Binding-site contacts:
Ligand atom C3 contacts residue ASN200 of chain 1.A at 3.8 Å.
Ligand atom O6 contacts residue ARG199 of chain 1.A at 3.8 Å.
Ligand atom C2 contacts residue ASN200 of chain 1.A at 2.5 Å.
Ligand atom O3 contacts residue ALA175 of chain 1.A at 4.0 Å.
Ligand atom O7 contacts residue ASN200 of chain 1.A at 4.4 Å.
Ligand atom C5 contacts residue ASN200 of chain 1.A at 3.6 Å.
Ligand atom C5 contacts residue ALA175 of chain 1.A at 4.3 Å (hydrophobic).
Ligand atom C1 contacts residue ASN200 of chain 1.A at 1.5 Å.
Ligand atom N2 contacts residue ALA175 of chain 1.A at 4.3 Å.
Ligand atom C4 contacts residue ALA175 of chain 1.A at 4.2 Å (hydrophobic).
Ligand atom C3 contacts residue ALA175 of chain 1.A at 4.0 Å (hydrophobic).
Ligand atom O4 contacts residue ALA175 of chain 1.A at 3.6 Å.
Ligand atom C4 contacts residue ASN200 of chain 1.A at 4.2 Å.
Ligand atom N2 contacts residue ASN200 of chain 1.A at 3.1 Å (h-bond).
Ligand atom C7 contacts residue ASN200 of chain 1.A at 4.0 Å.
Ligand atom C1 contacts residue ARG199 of chain 1.A at 4.2 Å.
Ligand atom O5 contacts residue ARG199 of chain 1.A at 3.5 Å (salt-bridge).
Ligand atom O5 contacts residue ASN200 of chain 1.A at 2.3 Å (h-bond).

Sequence of chain 1.A:
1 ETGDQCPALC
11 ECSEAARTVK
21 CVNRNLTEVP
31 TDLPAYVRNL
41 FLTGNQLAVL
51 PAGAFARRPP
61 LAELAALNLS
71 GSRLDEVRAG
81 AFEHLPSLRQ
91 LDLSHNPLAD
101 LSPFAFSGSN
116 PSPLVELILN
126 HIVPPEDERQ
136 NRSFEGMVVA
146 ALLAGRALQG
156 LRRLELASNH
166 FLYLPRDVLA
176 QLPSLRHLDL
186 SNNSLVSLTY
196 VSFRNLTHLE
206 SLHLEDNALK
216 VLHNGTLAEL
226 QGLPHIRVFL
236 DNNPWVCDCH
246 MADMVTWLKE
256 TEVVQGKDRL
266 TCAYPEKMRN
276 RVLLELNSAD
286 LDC

A small-molecule ligand and the protein it binds are described below.
Small molecule (SMILES): CC(=O)N[C@@H]1[C@@H](O)[C@H](O)[C@@H](CO)O[C@H]1O